Binding-site contacts:
Ligand atom C5 contacts residue VAL487 of chain 2.A at 3.1 Å (hydrophobic).
Ligand atom C6 contacts residue MET515 of chain 2.A at 3.6 Å (hydrophobic).
Ligand atom O2A contacts residue ALA541 of chain 2.A at 3.5 Å (h-bond).
Ligand atom C6 contacts residue YF41 of chain 2.M at 3.5 Å.
Ligand atom PB contacts residue MG1 of chain 2.D at 3.3 Å.
Ligand atom PB contacts residue GLY571 of chain 2.A at 3.5 Å.
Ligand atom C5 contacts residue MET572 of chain 2.A at 3.3 Å (hydrophobic).
Ligand atom O2A contacts residue VAL487 of chain 2.A at 3.6 Å.
Ligand atom C7 contacts residue GLN570 of chain 2.A at 3.4 Å.
Ligand atom O7 contacts residue ALA541 of chain 2.A at 3.1 Å.
Ligand atom O3B contacts residue GLY571 of chain 2.A at 2.7 Å (h-bond).
Ligand atom O7 contacts residue MG1 of chain 2.D at 3.6 Å.
Ligand atom O2B contacts residue GLN489 of chain 2.A at 3.6 Å.
Ligand atom O1B contacts residue GLY571 of chain 2.A at 3.2 Å.
Ligand atom O1B contacts residue GLN489 of chain 2.A at 2.8 Å (h-bond).
Ligand atom O3A contacts residue HIS490 of chain 2.A at 3.2 Å.
Ligand atom O3B contacts residue ASN567 of chain 2.A at 3.0 Å (h-bond).
Ligand atom O1A contacts residue ASP540 of chain 2.A at 2.8 Å (salt-bridge).
Ligand atom C5 contacts residue YF41 of chain 2.M at 3.4 Å.
Ligand atom O7 contacts residue GLN570 of chain 2.A at 3.3 Å.
Ligand atom O3B contacts residue MG1 of chain 2.D at 2.1 Å.
Ligand atom O1A contacts residue GLY539 of chain 2.A at 3.4 Å.
Ligand atom O2A contacts residue SER542 of chain 2.A at 2.8 Å (h-bond).
Ligand atom O1A contacts residue MG1 of chain 2.D at 2.1 Å.
Ligand atom O3B contacts residue GLU569 of chain 2.A at 3.0 Å (salt-bridge).
Ligand atom O7 contacts residue GLU569 of chain 2.A at 3.7 Å.
Ligand atom PA contacts residue MG1 of chain 2.D at 3.1 Å.
Ligand atom O3A contacts residue MG1 of chain 2.D at 3.3 Å.
Ligand atom C7 contacts residue MET515 of chain 2.A at 3.7 Å (hydrophobic).
Ligand atom O1B contacts residue MET572 of chain 2.A at 3.0 Å (h-bond).
Ligand atom O2B contacts residue HIS490 of chain 2.A at 3.1 Å.
Ligand atom C5 contacts residue GLY488 of chain 2.A at 3.3 Å.
Ligand atom C6 contacts residue VAL487 of chain 2.A at 2.9 Å (hydrophobic).
Ligand atom O1A contacts residue GLU569 of chain 2.A at 3.3 Å (salt-bridge).
Ligand atom PB contacts residue GLN489 of chain 2.A at 3.7 Å.
Ligand atom O2B contacts residue ASN567 of chain 2.A at 3.7 Å.
Ligand atom PA contacts residue ALA541 of chain 2.A at 3.6 Å.
Ligand atom O1A contacts residue ALA541 of chain 2.A at 2.8 Å (h-bond).
Ligand atom O2A contacts residue GLY539 of chain 2.A at 3.6 Å.
Ligand atom O1B contacts residue GLY488 of chain 2.A at 3.5 Å.

This small molecule binds to this protein.
Small molecule (SMILES): CCCO[P](=O)(O)OP(=O)(O)O

Sequence of chain 2.A:
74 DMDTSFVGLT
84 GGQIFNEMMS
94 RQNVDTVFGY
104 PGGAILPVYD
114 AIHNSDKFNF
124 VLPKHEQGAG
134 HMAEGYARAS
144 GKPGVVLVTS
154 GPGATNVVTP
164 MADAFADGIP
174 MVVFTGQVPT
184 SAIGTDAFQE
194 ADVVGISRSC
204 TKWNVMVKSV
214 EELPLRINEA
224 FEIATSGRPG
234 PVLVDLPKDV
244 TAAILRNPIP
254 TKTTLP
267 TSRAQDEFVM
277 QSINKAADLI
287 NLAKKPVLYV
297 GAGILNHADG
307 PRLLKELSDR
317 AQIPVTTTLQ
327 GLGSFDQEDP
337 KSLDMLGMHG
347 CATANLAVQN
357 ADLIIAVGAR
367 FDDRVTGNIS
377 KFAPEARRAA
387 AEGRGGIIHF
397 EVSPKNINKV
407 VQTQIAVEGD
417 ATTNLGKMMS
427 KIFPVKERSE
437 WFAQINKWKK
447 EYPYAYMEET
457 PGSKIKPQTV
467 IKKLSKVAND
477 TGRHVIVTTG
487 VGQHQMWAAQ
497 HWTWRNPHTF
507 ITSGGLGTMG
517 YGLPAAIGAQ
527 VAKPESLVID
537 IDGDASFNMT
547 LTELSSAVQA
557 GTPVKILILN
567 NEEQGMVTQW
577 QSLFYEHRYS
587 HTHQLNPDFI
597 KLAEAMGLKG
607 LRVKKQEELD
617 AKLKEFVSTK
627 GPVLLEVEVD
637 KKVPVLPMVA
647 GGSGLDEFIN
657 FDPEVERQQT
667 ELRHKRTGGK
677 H